The protein below binds the small molecule below.
Small molecule (SMILES): O=C1N=C(NCc2cccs2)S/C1=C\c1ccc2ncccc2c1

Binding-site contacts:
Ligand atom CAE contacts residue ALA63 of chain 2.A at 3.5 Å (hydrophobic).
Ligand atom CAK contacts residue PHE115 of chain 2.A at 3.6 Å (hydrophobic).
Ligand atom CAV contacts residue GLY44 of chain 2.A at 3.9 Å.
Ligand atom NAG contacts residue LEU117 of chain 2.A at 3.7 Å.
Ligand atom SAU contacts residue PHE46 of chain 2.A at 3.8 Å.
Ligand atom OAQ contacts residue ASP199 of chain 2.A at 3.5 Å (salt-bridge).
Ligand atom OAQ contacts residue PHE115 of chain 2.A at 3.7 Å.
Ligand atom OAQ contacts residue GLU80 of chain 2.A at 3.3 Å (salt-bridge).
Ligand atom CAH contacts residue LEU117 of chain 2.A at 3.8 Å (hydrophobic).
Ligand atom CAJ contacts residue LEU41 of chain 2.A at 3.7 Å (hydrophobic).
Ligand atom CAE contacts residue LEU118 of chain 2.A at 3.9 Å (hydrophobic).
Ligand atom CAC contacts residue LEU169 of chain 2.A at 3.9 Å (hydrophobic).
Ligand atom CAS contacts residue GLU166 of chain 2.A at 3.8 Å.
Ligand atom SAP contacts residue VAL198 of chain 2.A at 3.9 Å.
Ligand atom NAN contacts residue ASP199 of chain 2.A at 3.6 Å.
Ligand atom CAE contacts residue LEU169 of chain 2.A at 3.8 Å (hydrophobic).
Ligand atom CAV contacts residue GLU43 of chain 2.A at 3.0 Å.
Ligand atom CAW contacts residue GLU43 of chain 2.A at 3.8 Å.
Ligand atom CAM contacts residue LYS65 of chain 2.A at 3.5 Å.
Ligand atom CAM contacts residue ASP199 of chain 2.A at 3.7 Å.
Ligand atom CAO contacts residue VAL198 of chain 2.A at 3.9 Å (hydrophobic).
Ligand atom CAH contacts residue LEU118 of chain 2.A at 3.2 Å (hydrophobic).
Ligand atom CAA contacts residue PHE115 of chain 2.A at 3.6 Å (hydrophobic).
Ligand atom CAS contacts residue ASN167 of chain 2.A at 3.5 Å.
Ligand atom CAF contacts residue LEU169 of chain 2.A at 3.5 Å (hydrophobic).
Ligand atom NAG contacts residue GLU116 of chain 2.A at 3.7 Å.
Ligand atom NAR contacts residue PHE46 of chain 2.A at 3.5 Å.
Ligand atom NAG contacts residue ALA63 of chain 2.A at 3.7 Å.
Ligand atom CAI contacts residue LEU169 of chain 2.A at 3.6 Å (hydrophobic).
Ligand atom NAG contacts residue LEU118 of chain 2.A at 2.8 Å (h-bond).
Ligand atom CAL contacts residue VAL198 of chain 2.A at 3.9 Å (hydrophobic).
Ligand atom CAM contacts residue VAL198 of chain 2.A at 3.9 Å (hydrophobic).
Ligand atom CAD contacts residue GLU116 of chain 2.A at 3.3 Å.
Ligand atom CAD contacts residue ALA63 of chain 2.A at 3.6 Å (hydrophobic).
Ligand atom NAR contacts residue ASN167 of chain 2.A at 3.8 Å.
Ligand atom CAD contacts residue PHE115 of chain 2.A at 3.8 Å (hydrophobic).
Ligand atom NAR contacts residue ASP199 of chain 2.A at 3.7 Å.
Ligand atom OAQ contacts residue LYS65 of chain 2.A at 3.1 Å (salt-bridge).
Ligand atom CAC contacts residue VAL49 of chain 2.A at 3.9 Å (hydrophobic).
Ligand atom NAN contacts residue LYS65 of chain 2.A at 3.2 Å (salt-bridge).

Sequence of chain 2.A:
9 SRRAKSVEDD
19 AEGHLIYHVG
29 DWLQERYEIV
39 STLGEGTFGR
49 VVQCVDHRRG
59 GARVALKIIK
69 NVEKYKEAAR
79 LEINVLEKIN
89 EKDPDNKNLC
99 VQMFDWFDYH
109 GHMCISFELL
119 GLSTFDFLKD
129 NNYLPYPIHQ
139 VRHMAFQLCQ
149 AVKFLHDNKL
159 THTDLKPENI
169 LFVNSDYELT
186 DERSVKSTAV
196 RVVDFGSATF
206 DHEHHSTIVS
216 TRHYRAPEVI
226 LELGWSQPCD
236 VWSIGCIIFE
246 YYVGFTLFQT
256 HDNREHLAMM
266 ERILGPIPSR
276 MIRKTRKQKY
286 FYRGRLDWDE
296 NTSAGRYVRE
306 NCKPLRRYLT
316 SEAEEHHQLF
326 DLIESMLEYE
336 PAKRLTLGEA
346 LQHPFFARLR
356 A